The protein below binds the small molecule below.
Small molecule (SMILES): NC(=O)C[C@H](N)C(=O)O

Binding-site contacts:
Ligand atom O contacts residue ARG260 of chain 1.D at 3.5 Å (salt-bridge).
Ligand atom CA contacts residue ARG260 of chain 1.D at 4.4 Å.
Ligand atom N contacts residue EDO1 of chain 1.GA at 3.2 Å (h-bond).
Ligand atom CA contacts residue MET294 of chain 1.D at 4.4 Å (hydrophobic).
Ligand atom OD1 contacts residue VAL322 of chain 1.D at 2.9 Å (h-bond).
Ligand atom CA contacts residue CYS293 of chain 1.D at 3.4 Å (hydrophobic).
Ligand atom OXT contacts residue VAL322 of chain 1.D at 3.5 Å.
Ligand atom N contacts residue THR291 of chain 1.D at 2.9 Å (h-bond).
Ligand atom O contacts residue VAL322 of chain 1.D at 4.2 Å.
Ligand atom ND2 contacts residue ALA182 of chain 1.D at 3.2 Å.
Ligand atom CA contacts residue GLN292 of chain 1.D at 3.6 Å.
Ligand atom O contacts residue ARG260 of chain 1.B at 3.6 Å.
Ligand atom N contacts residue CYS293 of chain 1.D at 2.8 Å (h-bond).
Ligand atom CG contacts residue ALA182 of chain 1.D at 4.3 Å (hydrophobic).
Ligand atom CG contacts residue GLU323 of chain 1.D at 3.3 Å.
Ligand atom C contacts residue THR291 of chain 1.D at 4.5 Å.
Ligand atom ND2 contacts residue GLU323 of chain 1.D at 2.5 Å (salt-bridge).
Ligand atom CA contacts residue THR291 of chain 1.D at 4.2 Å.
Ligand atom CB contacts residue EDO1 of chain 1.GA at 3.6 Å.
Ligand atom N contacts residue GLN292 of chain 1.D at 3.9 Å.
Ligand atom OXT contacts residue THR291 of chain 1.D at 3.6 Å (h-bond).
Ligand atom CA contacts residue EDO1 of chain 1.GA at 3.9 Å.
Ligand atom CG contacts residue VAL322 of chain 1.D at 4.0 Å (hydrophobic).
Ligand atom OXT contacts residue GLN292 of chain 1.D at 3.6 Å.
Ligand atom CG contacts residue EDO1 of chain 1.GA at 3.8 Å.
Ligand atom OD1 contacts residue THR321 of chain 1.D at 3.5 Å.
Ligand atom CG contacts residue THR321 of chain 1.D at 4.2 Å.
Ligand atom C contacts residue VAL322 of chain 1.D at 4.0 Å (hydrophobic).
Ligand atom ND2 contacts residue VAL322 of chain 1.D at 4.3 Å.
Ligand atom ND2 contacts residue THR321 of chain 1.D at 4.1 Å.
Ligand atom CB contacts residue CYS293 of chain 1.D at 4.2 Å (hydrophobic).
Ligand atom CB contacts residue MET294 of chain 1.D at 4.2 Å (hydrophobic).
Ligand atom C contacts residue ARG260 of chain 1.D at 3.3 Å.
Ligand atom OD1 contacts residue EDO1 of chain 1.GA at 3.8 Å.
Ligand atom OD1 contacts residue GLU323 of chain 1.D at 3.4 Å (salt-bridge).
Ligand atom C contacts residue GLN292 of chain 1.D at 3.8 Å.
Ligand atom OXT contacts residue ARG260 of chain 1.D at 2.7 Å (salt-bridge).

Sequence of chain 1.D:
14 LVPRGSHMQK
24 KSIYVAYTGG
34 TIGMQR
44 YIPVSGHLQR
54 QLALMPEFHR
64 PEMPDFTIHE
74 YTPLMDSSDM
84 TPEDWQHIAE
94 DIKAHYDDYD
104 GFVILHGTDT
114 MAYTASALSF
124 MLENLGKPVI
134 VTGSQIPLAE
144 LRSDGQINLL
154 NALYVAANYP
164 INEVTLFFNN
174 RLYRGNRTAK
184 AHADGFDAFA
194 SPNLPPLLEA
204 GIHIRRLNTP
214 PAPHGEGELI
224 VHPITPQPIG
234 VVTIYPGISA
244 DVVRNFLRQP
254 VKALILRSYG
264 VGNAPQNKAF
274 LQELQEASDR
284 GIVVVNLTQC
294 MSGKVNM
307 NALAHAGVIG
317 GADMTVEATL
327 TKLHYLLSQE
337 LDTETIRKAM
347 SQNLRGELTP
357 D

Sequence of chain 1.B:
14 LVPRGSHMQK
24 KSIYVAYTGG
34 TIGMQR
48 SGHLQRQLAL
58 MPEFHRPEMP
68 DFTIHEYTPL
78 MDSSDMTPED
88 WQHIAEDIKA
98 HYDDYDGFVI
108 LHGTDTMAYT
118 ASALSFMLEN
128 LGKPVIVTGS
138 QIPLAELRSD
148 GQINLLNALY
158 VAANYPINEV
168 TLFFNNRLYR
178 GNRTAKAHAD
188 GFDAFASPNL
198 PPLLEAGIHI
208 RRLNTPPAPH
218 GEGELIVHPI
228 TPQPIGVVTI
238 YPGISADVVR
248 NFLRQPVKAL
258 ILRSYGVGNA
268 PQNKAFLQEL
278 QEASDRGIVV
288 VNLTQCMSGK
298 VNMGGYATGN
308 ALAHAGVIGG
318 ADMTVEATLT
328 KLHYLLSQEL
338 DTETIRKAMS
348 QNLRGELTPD